Binding-site contacts:
Ligand atom O contacts residue NA1 of chain 1.U at 2.9 Å (h-bond).
Ligand atom N contacts residue GLU217 of chain 1.C at 2.8 Å (salt-bridge).
Ligand atom C contacts residue NA1 of chain 1.U at 4.0 Å.
Ligand atom CG contacts residue TRP223 of chain 1.C at 4.1 Å (hydrophobic).
Ligand atom CB contacts residue PHE130 of chain 1.C at 4.0 Å (hydrophobic).
Ligand atom O contacts residue GLU217 of chain 1.C at 3.2 Å (salt-bridge).
Ligand atom CA contacts residue GLU217 of chain 1.C at 3.7 Å.
Ligand atom CB contacts residue GLU217 of chain 1.C at 4.1 Å.
Ligand atom N contacts residue ASP191 of chain 1.C at 4.1 Å.
Ligand atom OE2 contacts residue LYS222 of chain 1.C at 3.7 Å.
Ligand atom CA contacts residue ASP216 of chain 1.C at 3.9 Å.
Ligand atom N contacts residue ASP189 of chain 1.C at 3.6 Å (salt-bridge).
Ligand atom C contacts residue GLU217 of chain 1.C at 3.7 Å.
Ligand atom O contacts residue EDO1 of chain 1.V at 3.7 Å.
Ligand atom O contacts residue ASP216 of chain 1.C at 3.4 Å (salt-bridge).
Ligand atom N contacts residue NA1 of chain 1.U at 4.0 Å.
Ligand atom C contacts residue ASP216 of chain 1.C at 4.0 Å.
Ligand atom CD contacts residue PHE130 of chain 1.C at 4.1 Å (hydrophobic).
Ligand atom CG contacts residue GLU217 of chain 1.C at 3.5 Å.
Ligand atom CD contacts residue TRP223 of chain 1.C at 3.6 Å (hydrophobic).
Ligand atom OE1 contacts residue PHE130 of chain 1.C at 3.4 Å.
Ligand atom OE2 contacts residue TRP223 of chain 1.C at 2.8 Å (h-bond).
Ligand atom N contacts residue ASP216 of chain 1.C at 2.8 Å (salt-bridge).

Sequence of chain 1.C:
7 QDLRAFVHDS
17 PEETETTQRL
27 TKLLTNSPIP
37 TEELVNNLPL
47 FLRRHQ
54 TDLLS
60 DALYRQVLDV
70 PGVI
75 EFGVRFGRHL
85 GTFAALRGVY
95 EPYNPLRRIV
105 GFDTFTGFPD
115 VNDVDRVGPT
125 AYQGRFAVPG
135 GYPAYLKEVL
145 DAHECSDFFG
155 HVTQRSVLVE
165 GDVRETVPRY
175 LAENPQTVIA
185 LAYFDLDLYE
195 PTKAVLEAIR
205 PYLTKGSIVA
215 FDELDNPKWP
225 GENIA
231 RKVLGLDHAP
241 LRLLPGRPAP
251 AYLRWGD

The small molecule below binds the protein below.
Small molecule (SMILES): N[C@@H](CCC(=O)O)C(=O)O